Binding-site contacts:
Ligand atom O5 contacts residue ASN116 of chain 1.A at 2.5 Å (h-bond).
Ligand atom C7 contacts residue ASN116 of chain 1.A at 3.7 Å.
Ligand atom C5 contacts residue TYR133 of chain 1.A at 3.8 Å (hydrophobic).
Ligand atom C8 contacts residue ASP288 of chain 1.A at 3.3 Å.
Ligand atom C8 contacts residue TYR133 of chain 1.A at 3.7 Å (hydrophobic).
Ligand atom C5 contacts residue ASN116 of chain 1.A at 3.8 Å.
Ligand atom C8 contacts residue LEU135 of chain 1.A at 3.9 Å (hydrophobic).
Ligand atom C2 contacts residue ASN116 of chain 1.A at 2.5 Å.
Ligand atom N2 contacts residue ASN116 of chain 1.A at 2.9 Å (h-bond).
Ligand atom O7 contacts residue ASN116 of chain 1.A at 4.1 Å.
Ligand atom C8 contacts residue ASN104 of chain 1.A at 3.8 Å.
Ligand atom O5 contacts residue TYR133 of chain 1.A at 4.0 Å.
Ligand atom C7 contacts residue ASP288 of chain 1.A at 4.4 Å.
Ligand atom O7 contacts residue ASN104 of chain 1.A at 3.0 Å (h-bond).
Ligand atom C3 contacts residue ASN116 of chain 1.A at 3.9 Å.
Ligand atom C6 contacts residue TYR133 of chain 1.A at 3.6 Å (hydrophobic).
Ligand atom C1 contacts residue TYR133 of chain 1.A at 4.2 Å (hydrophobic).
Ligand atom O6 contacts residue TYR133 of chain 1.A at 3.4 Å (h-bond).
Ligand atom C8 contacts residue VAL102 of chain 1.A at 4.1 Å (hydrophobic).
Ligand atom C4 contacts residue ASN116 of chain 1.A at 4.4 Å.
Ligand atom C1 contacts residue ASN116 of chain 1.A at 1.5 Å.
Ligand atom C7 contacts residue ASN104 of chain 1.A at 3.8 Å.

Sequence of chain 1.A:
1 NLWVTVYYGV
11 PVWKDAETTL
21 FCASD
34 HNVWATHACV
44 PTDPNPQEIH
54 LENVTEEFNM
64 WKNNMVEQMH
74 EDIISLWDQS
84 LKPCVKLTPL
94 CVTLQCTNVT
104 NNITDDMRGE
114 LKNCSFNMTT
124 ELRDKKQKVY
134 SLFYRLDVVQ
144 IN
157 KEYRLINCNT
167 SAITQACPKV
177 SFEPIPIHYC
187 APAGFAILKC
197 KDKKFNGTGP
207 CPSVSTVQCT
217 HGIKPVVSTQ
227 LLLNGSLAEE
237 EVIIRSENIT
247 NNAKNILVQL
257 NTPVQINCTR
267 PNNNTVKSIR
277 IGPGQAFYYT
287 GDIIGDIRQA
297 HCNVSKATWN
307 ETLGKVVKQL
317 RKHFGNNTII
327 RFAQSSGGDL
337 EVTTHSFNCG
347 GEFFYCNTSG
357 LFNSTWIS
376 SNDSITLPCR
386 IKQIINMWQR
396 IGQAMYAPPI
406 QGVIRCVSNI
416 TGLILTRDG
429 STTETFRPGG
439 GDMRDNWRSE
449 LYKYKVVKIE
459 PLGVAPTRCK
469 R

The protein below binds the small molecule below.
Small molecule (SMILES): CC(=O)N[C@H]1[C@H](O[C@H]2[C@H](O)[C@@H](NC(C)=O)CO[C@@H]2CO)O[C@H](CO)[C@@H](O)[C@@H]1O